Sequence of chain 1.A:
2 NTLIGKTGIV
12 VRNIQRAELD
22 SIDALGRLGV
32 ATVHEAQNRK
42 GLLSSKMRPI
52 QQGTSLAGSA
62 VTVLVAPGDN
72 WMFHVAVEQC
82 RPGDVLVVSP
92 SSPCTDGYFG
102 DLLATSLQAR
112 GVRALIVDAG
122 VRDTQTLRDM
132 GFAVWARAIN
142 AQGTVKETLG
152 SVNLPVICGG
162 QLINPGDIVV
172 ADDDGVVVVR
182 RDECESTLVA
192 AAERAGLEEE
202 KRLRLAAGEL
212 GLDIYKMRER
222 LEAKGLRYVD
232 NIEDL

This small molecule binds to this protein.
Small molecule (SMILES): CC(=O)C(=O)O

Binding-site contacts:
Ligand atom CB contacts residue ARG123 of chain 1.A at 4.1 Å.
Ligand atom C contacts residue PHE100 of chain 1.A at 4.2 Å (hydrophobic).
Ligand atom CA contacts residue GLY101 of chain 1.A at 3.2 Å.
Ligand atom OXT contacts residue ASP124 of chain 1.A at 3.0 Å (salt-bridge).
Ligand atom CB contacts residue LEU104 of chain 1.A at 4.2 Å (hydrophobic).
Ligand atom CB contacts residue TYR99 of chain 1.A at 3.8 Å (hydrophobic).
Ligand atom O3 contacts residue ARG123 of chain 1.A at 2.8 Å (salt-bridge).
Ligand atom OXT contacts residue LEU103 of chain 1.A at 3.0 Å (h-bond).
Ligand atom O3 contacts residue MG1 of chain 1.B at 2.1 Å.
Ligand atom OXT contacts residue LEU104 of chain 1.A at 4.3 Å.
Ligand atom O contacts residue LEU103 of chain 1.A at 3.5 Å (h-bond).
Ligand atom C contacts residue MG1 of chain 1.B at 2.9 Å.
Ligand atom OXT contacts residue GLY101 of chain 1.A at 3.3 Å.
Ligand atom OXT contacts residue MG1 of chain 1.B at 2.1 Å.
Ligand atom C contacts residue LEU103 of chain 1.A at 3.7 Å (hydrophobic).
Ligand atom CA contacts residue MG1 of chain 1.B at 2.8 Å.
Ligand atom CA contacts residue ARG123 of chain 1.A at 3.8 Å.
Ligand atom O contacts residue PHE100 of chain 1.A at 4.2 Å.
Ligand atom C contacts residue ASP102 of chain 1.A at 3.6 Å.
Ligand atom CB contacts residue ASN71 of chain 1.A at 4.1 Å.
Ligand atom O contacts residue LEU104 of chain 1.A at 3.0 Å (h-bond).
Ligand atom O contacts residue ASP102 of chain 1.A at 3.9 Å.
Ligand atom CA contacts residue ASP102 of chain 1.A at 4.5 Å.
Ligand atom CA contacts residue ASP124 of chain 1.A at 3.8 Å.
Ligand atom O contacts residue GLY101 of chain 1.A at 3.1 Å (h-bond).
Ligand atom C contacts residue LEU104 of chain 1.A at 4.1 Å (hydrophobic).
Ligand atom OXT contacts residue ASP102 of chain 1.A at 3.1 Å (salt-bridge).
Ligand atom CA contacts residue PHE100 of chain 1.A at 3.9 Å (hydrophobic).
Ligand atom CB contacts residue GLY101 of chain 1.A at 3.3 Å.
Ligand atom C contacts residue ASP124 of chain 1.A at 3.7 Å.
Ligand atom O contacts residue MG1 of chain 1.B at 4.1 Å.
Ligand atom CB contacts residue MG1 of chain 1.B at 4.3 Å.
Ligand atom O3 contacts residue PHE100 of chain 1.A at 4.4 Å.
Ligand atom C contacts residue GLY101 of chain 1.A at 3.2 Å.
Ligand atom O3 contacts residue ASP124 of chain 1.A at 3.2 Å (salt-bridge).
Ligand atom O3 contacts residue GLY101 of chain 1.A at 3.8 Å.
Ligand atom CB contacts residue PHE100 of chain 1.A at 3.5 Å (hydrophobic).